Sequence of chain 2.B:
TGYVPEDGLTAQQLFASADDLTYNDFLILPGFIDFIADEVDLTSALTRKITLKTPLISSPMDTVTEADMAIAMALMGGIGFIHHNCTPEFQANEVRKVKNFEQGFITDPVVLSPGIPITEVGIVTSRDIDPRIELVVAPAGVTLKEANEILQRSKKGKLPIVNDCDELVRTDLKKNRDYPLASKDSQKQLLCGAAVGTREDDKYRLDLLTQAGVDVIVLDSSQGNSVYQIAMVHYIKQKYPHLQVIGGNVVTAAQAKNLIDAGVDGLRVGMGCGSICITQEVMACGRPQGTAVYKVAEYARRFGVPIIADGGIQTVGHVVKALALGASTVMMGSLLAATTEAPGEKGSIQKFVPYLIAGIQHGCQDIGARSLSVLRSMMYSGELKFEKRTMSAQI

This small molecule binds to this protein.
Small molecule (SMILES): O=P(O)(O)OC[C@H]1O[C@@H](n2cnc3c(Cl)[nH+]cnc32)[C@H](O)[C@@H]1O

Binding-site contacts:
Ligand atom O2' contacts residue ARG322 of chain 2.B at 3.4 Å (salt-bridge).
Ligand atom O3P contacts residue GLY365 of chain 2.B at 3.8 Å.
Ligand atom P contacts residue SER388 of chain 2.B at 3.5 Å.
Ligand atom C3' contacts residue ARG322 of chain 2.B at 3.6 Å.
Ligand atom O2P contacts residue SER329 of chain 2.B at 2.6 Å (h-bond).
Ligand atom C3' contacts residue ASP364 of chain 2.B at 3.4 Å.
Ligand atom P contacts residue SER329 of chain 2.B at 3.8 Å.
Ligand atom C8 contacts residue MET70 of chain 2.B at 3.8 Å (hydrophobic).
Ligand atom O3' contacts residue SER68 of chain 2.B at 2.8 Å (h-bond).
Ligand atom C4 contacts residue SER329 of chain 2.B at 3.5 Å.
Ligand atom C3' contacts residue SER68 of chain 2.B at 3.3 Å.
Ligand atom O3P contacts residue GLY366 of chain 2.B at 2.9 Å (h-bond).
Ligand atom O2P contacts residue SER388 of chain 2.B at 2.7 Å (h-bond).
Ligand atom C2' contacts residue ARG322 of chain 2.B at 3.6 Å.
Ligand atom O3' contacts residue ASP364 of chain 2.B at 2.6 Å (salt-bridge).
Ligand atom O3' contacts residue MET385 of chain 2.B at 3.5 Å (h-bond).
Ligand atom C2' contacts residue ASP364 of chain 2.B at 3.9 Å.
Ligand atom O1P contacts residue GLY387 of chain 2.B at 3.0 Å (h-bond).
Ligand atom N1 contacts residue CYS331 of chain 2.B at 3.1 Å (h-bond).
Ligand atom O4' contacts residue GLY328 of chain 2.B at 3.8 Å.
Ligand atom N9 contacts residue SER329 of chain 2.B at 3.6 Å (h-bond).
Ligand atom C6 contacts residue ILE330 of chain 2.B at 3.8 Å (hydrophobic).
Ligand atom O3P contacts residue GLY328 of chain 2.B at 2.9 Å.
Ligand atom O5' contacts residue GLY365 of chain 2.B at 3.6 Å.
Ligand atom C2 contacts residue GLN334 of chain 2.B at 3.7 Å.
Ligand atom O2' contacts residue ASP364 of chain 2.B at 2.8 Å (salt-bridge).
Ligand atom P contacts residue GLY328 of chain 2.B at 3.8 Å.
Ligand atom O3P contacts residue SER329 of chain 2.B at 3.6 Å (h-bond).
Ligand atom O4' contacts residue SER329 of chain 2.B at 3.4 Å (h-bond).
Ligand atom N7 contacts residue CYS331 of chain 2.B at 2.8 Å (h-bond).
Ligand atom O5' contacts residue SER329 of chain 2.B at 3.4 Å (h-bond).
Ligand atom O3' contacts residue ARG322 of chain 2.B at 2.9 Å (salt-bridge).
Ligand atom N3 contacts residue SER329 of chain 2.B at 3.7 Å.
Ligand atom C6 contacts residue CYS331 of chain 2.B at 1.9 Å (hydrophobic).
Ligand atom C5 contacts residue CYS331 of chain 2.B at 2.5 Å (hydrophobic).
Ligand atom O1P contacts residue SER388 of chain 2.B at 3.7 Å.
Ligand atom C5' contacts residue MET70 of chain 2.B at 3.6 Å (hydrophobic).
Ligand atom N1 contacts residue GLN334 of chain 2.B at 3.4 Å (h-bond).
Ligand atom O5' contacts residue GLY328 of chain 2.B at 3.2 Å.
Ligand atom C4' contacts residue ASP364 of chain 2.B at 3.3 Å.